The protein below binds the small molecule below.
Small molecule (SMILES): C[C@@H](O)c1ccccc1

Sequence of chain 4.A:
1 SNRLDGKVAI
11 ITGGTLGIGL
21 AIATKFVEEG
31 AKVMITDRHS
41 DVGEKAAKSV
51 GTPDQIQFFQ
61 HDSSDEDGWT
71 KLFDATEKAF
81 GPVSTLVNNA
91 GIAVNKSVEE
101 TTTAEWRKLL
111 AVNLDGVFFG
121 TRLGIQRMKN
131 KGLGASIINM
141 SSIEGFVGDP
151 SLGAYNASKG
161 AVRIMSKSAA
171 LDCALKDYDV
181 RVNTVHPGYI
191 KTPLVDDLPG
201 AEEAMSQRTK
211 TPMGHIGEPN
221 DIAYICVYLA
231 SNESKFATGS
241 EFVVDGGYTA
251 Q

Binding-site contacts:
Ligand atom C8 contacts residue NAI1 of chain 4.D at 4.1 Å.
Ligand atom C1 contacts residue TYR155 of chain 4.A at 4.3 Å (hydrophobic).
Ligand atom O1 contacts residue NAI1 of chain 4.D at 3.5 Å.
Ligand atom C6 contacts residue ALA93 of chain 4.A at 3.5 Å (hydrophobic).
Ligand atom O1 contacts residue TYR155 of chain 4.A at 3.4 Å (h-bond).
Ligand atom C8 contacts residue TYR155 of chain 4.A at 3.8 Å (hydrophobic).
Ligand atom C7 contacts residue ALA93 of chain 4.A at 3.7 Å (hydrophobic).
Ligand atom C4 contacts residue ASN95 of chain 4.A at 4.4 Å.
Ligand atom C1 contacts residue NAI1 of chain 4.D at 3.8 Å.
Ligand atom C4 contacts residue MET205 of chain 4.A at 4.4 Å (hydrophobic).
Ligand atom C8 contacts residue LEU152 of chain 4.A at 3.9 Å (hydrophobic).
Ligand atom C7 contacts residue LEU152 of chain 4.A at 4.0 Å (hydrophobic).
Ligand atom C7 contacts residue ASN95 of chain 4.A at 4.4 Å.
Ligand atom C6 contacts residue LEU152 of chain 4.A at 3.8 Å (hydrophobic).
Ligand atom C5 contacts residue ASN95 of chain 4.A at 3.1 Å.
Ligand atom C3 contacts residue MET205 of chain 4.A at 4.1 Å (hydrophobic).
Ligand atom C6 contacts residue ASN95 of chain 4.A at 3.1 Å.
Ligand atom C8 contacts residue GLU144 of chain 4.A at 4.1 Å.